Sequence of chain 1.B:
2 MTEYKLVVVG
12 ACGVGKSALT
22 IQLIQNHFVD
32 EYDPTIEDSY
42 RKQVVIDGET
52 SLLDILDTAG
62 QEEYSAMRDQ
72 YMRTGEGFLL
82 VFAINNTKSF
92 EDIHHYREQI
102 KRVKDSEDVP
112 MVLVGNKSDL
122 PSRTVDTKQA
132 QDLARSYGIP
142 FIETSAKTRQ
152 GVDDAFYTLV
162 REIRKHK

Binding-site contacts:
Ligand atom C07 contacts residue TYR97 of chain 1.B at 3.5 Å (hydrophobic).
Ligand atom C11 contacts residue CYS13 of chain 1.B at 3.9 Å (hydrophobic).
Ligand atom S17 contacts residue GDP1 of chain 1.J at 3.8 Å.
Ligand atom CL2 contacts residue GLN100 of chain 1.B at 4.0 Å.
Ligand atom CL2 contacts residue ILE101 of chain 1.B at 3.7 Å.
Ligand atom C13 contacts residue GLY61 of chain 1.B at 3.0 Å.
Ligand atom C12 contacts residue GLY61 of chain 1.B at 3.7 Å.
Ligand atom O21 contacts residue ARG69 of chain 1.B at 3.5 Å (salt-bridge).
Ligand atom C10 contacts residue ALA12 of chain 1.B at 4.0 Å (hydrophobic).
Ligand atom CL1 contacts residue ARG69 of chain 1.B at 3.7 Å.
Ligand atom C11 contacts residue GLY11 of chain 1.B at 3.2 Å.
Ligand atom C15 contacts residue GLY61 of chain 1.B at 3.3 Å.
Ligand atom C16 contacts residue CYS13 of chain 1.B at 3.1 Å (hydrophobic).
Ligand atom CL1 contacts residue VAL8 of chain 1.B at 3.9 Å.
Ligand atom O18 contacts residue GLY61 of chain 1.B at 3.0 Å (h-bond).
Ligand atom C19 contacts residue GLY61 of chain 1.B at 3.3 Å.
Ligand atom C02 contacts residue ARG69 of chain 1.B at 3.6 Å.
Ligand atom C22 contacts residue VAL10 of chain 1.B at 3.8 Å (hydrophobic).
Ligand atom S17 contacts residue PRO35 of chain 1.B at 3.8 Å.
Ligand atom C05 contacts residue VAL10 of chain 1.B at 4.0 Å (hydrophobic).
Ligand atom O18 contacts residue ALA60 of chain 1.B at 3.5 Å.
Ligand atom O06 contacts residue TYR97 of chain 1.B at 3.4 Å.
Ligand atom C20 contacts residue GLN62 of chain 1.B at 3.9 Å.
Ligand atom C03 contacts residue VAL10 of chain 1.B at 4.0 Å (hydrophobic).
Ligand atom CL1 contacts residue MET73 of chain 1.B at 3.6 Å.
Ligand atom CL1 contacts residue TYR72 of chain 1.B at 3.7 Å.
Ligand atom C03 contacts residue THR59 of chain 1.B at 3.8 Å.
Ligand atom C04 contacts residue ARG69 of chain 1.B at 3.6 Å.
Ligand atom N14 contacts residue GLY61 of chain 1.B at 3.0 Å (h-bond).
Ligand atom CL2 contacts residue TYR97 of chain 1.B at 3.0 Å.
Ligand atom C10 contacts residue TYR97 of chain 1.B at 3.5 Å (hydrophobic).
Ligand atom C02 contacts residue VAL10 of chain 1.B at 3.8 Å (hydrophobic).
Ligand atom C03 contacts residue ARG69 of chain 1.B at 3.6 Å.
Ligand atom N14 contacts residue CYS13 of chain 1.B at 3.9 Å.
Ligand atom C08 contacts residue TYR97 of chain 1.B at 3.8 Å (hydrophobic).
Ligand atom C19 contacts residue GLN62 of chain 1.B at 3.7 Å.
Ligand atom C10 contacts residue GLY11 of chain 1.B at 3.3 Å.
Ligand atom S17 contacts residue CYS13 of chain 1.B at 2.0 Å (h-bond).
Ligand atom C24 contacts residue MET73 of chain 1.B at 3.6 Å (hydrophobic).
Ligand atom C24 contacts residue VAL10 of chain 1.B at 3.7 Å (hydrophobic).

The small molecule below binds the protein below.
Small molecule (SMILES): O=C(NCCS)C1CCN(C(=O)COc2ccc(Cl)cc2Cl)CC1